This small molecule binds to this protein.
Small molecule (SMILES): Cc1cn([C@H]2C[C@H](O[P](=O)(O)OC[C@H]3O[C@@H](n4ccc(N)nc4=O)C[C@@H]3O[P](=O)(O)OC[C@H]3O[C@@H](n4ccc(N)nc4=O)C[C@@H]3O[P](=O)(O)OC[C@H]3O[C@@H](n4ccc(N)nc4=O)C[C@@H]3O[P](=O)(O)OC[C@H]3O[C@@H](n4cnc5c(N)ncnc54)C[C@@H]3O)[C@@H](CO[P](=O)(O)O[C@H]3C[C@H](n4cnc5c(N)ncnc54)O[C@@H]3CO[P](=O)(O)O[C@H]3C[C@H](n4cnc5c(N)ncnc54)O[C@@H]3CO[P](=O)(O)O[C@H]3C[C@H](n4cnc5c(N)ncnc54)O[C@@H]3CO[P](=O)(O)O[C@H]3C[C@H](n4cnc5c(N)ncnc54)O[C@@H]3COP(=O)=O)O2)c(=O)[nH]c1=O

Binding-site contacts:
Ligand atom C5' contacts residue ILE42 of chain 1.EA at 3.8 Å (hydrophobic).
Ligand atom N4 contacts residue TYR113 of chain 1.U at 3.8 Å.
Ligand atom OP1 contacts residue HIS149 of chain 1.U at 3.0 Å.
Ligand atom C7 contacts residue LEU40 of chain 1.EA at 3.5 Å (hydrophobic).
Ligand atom OP1 contacts residue ARG235 of chain 1.EA at 3.1 Å (salt-bridge).
Ligand atom C5 contacts residue PHE190 of chain 1.EA at 3.3 Å (hydrophobic).
Ligand atom O5' contacts residue HIS149 of chain 1.U at 4.2 Å.
Ligand atom OP2 contacts residue HIS149 of chain 1.U at 3.3 Å.
Ligand atom N6 contacts residue PHE190 of chain 1.EA at 3.5 Å.
Ligand atom P contacts residue HIS149 of chain 1.U at 3.8 Å.
Ligand atom C3' contacts residue ILE42 of chain 1.EA at 3.7 Å (hydrophobic).
Ligand atom OP1 contacts residue VAL153 of chain 1.U at 3.3 Å.
Ligand atom C8 contacts residue PHE190 of chain 1.EA at 3.5 Å (hydrophobic).
Ligand atom C4 contacts residue PHE190 of chain 1.EA at 3.4 Å (hydrophobic).
Ligand atom N9 contacts residue PHE190 of chain 1.EA at 3.7 Å.
Ligand atom N7 contacts residue PHE190 of chain 1.EA at 3.5 Å.
Ligand atom C2' contacts residue TYR237 of chain 1.EA at 4.0 Å (hydrophobic).
Ligand atom OP2 contacts residue ARG156 of chain 1.U at 3.8 Å.
Ligand atom N3 contacts residue PHE190 of chain 1.EA at 3.9 Å.
Ligand atom C6 contacts residue PHE190 of chain 1.EA at 3.3 Å (hydrophobic).
Ligand atom O4 contacts residue LYS85 of chain 1.EA at 3.2 Å (salt-bridge).
Ligand atom P contacts residue ARG235 of chain 1.EA at 3.3 Å.
Ligand atom C1' contacts residue ARG155 of chain 1.U at 3.6 Å.
Ligand atom C2 contacts residue LYS34 of chain 1.U at 3.3 Å.
Ligand atom P contacts residue ARG145 of chain 1.U at 3.7 Å.
Ligand atom C2' contacts residue ARG155 of chain 1.U at 3.1 Å.
Ligand atom C2' contacts residue LYS154 of chain 1.U at 3.6 Å.
Ligand atom P contacts residue TYR237 of chain 1.EA at 3.8 Å.
Ligand atom OP2 contacts residue ARG235 of chain 1.EA at 2.5 Å (salt-bridge).
Ligand atom N3 contacts residue LYS34 of chain 1.U at 3.3 Å (salt-bridge).
Ligand atom C2' contacts residue LEU40 of chain 1.EA at 4.0 Å (hydrophobic).
Ligand atom C2 contacts residue PHE190 of chain 1.EA at 4.2 Å (hydrophobic).
Ligand atom N1 contacts residue PHE190 of chain 1.EA at 3.7 Å.
Ligand atom C7 contacts residue TYR237 of chain 1.EA at 4.1 Å (hydrophobic).
Ligand atom O3' contacts residue VAL153 of chain 1.U at 4.1 Å.
Ligand atom O3' contacts residue SER39 of chain 1.EA at 4.1 Å.
Ligand atom OP1 contacts residue ARG145 of chain 1.U at 2.3 Å (salt-bridge).
Ligand atom OP1 contacts residue ILE42 of chain 1.EA at 4.1 Å.
Ligand atom OP2 contacts residue TYR237 of chain 1.EA at 2.7 Å (h-bond).
Ligand atom O3' contacts residue TYR237 of chain 1.EA at 3.6 Å.

Sequence of chain 1.U:
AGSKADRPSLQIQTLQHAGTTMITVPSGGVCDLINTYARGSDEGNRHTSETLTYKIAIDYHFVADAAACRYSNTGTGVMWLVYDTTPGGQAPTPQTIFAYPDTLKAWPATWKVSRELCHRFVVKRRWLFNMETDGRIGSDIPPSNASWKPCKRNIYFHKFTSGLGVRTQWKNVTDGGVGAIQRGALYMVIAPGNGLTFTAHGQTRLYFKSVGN

Sequence of chain 1.EA:
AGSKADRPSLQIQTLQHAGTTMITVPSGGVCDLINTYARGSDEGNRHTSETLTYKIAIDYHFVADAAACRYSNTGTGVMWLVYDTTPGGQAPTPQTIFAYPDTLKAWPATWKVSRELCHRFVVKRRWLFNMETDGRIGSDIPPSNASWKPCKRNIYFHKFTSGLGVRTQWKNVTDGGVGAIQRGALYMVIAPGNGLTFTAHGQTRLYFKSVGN